Binding-site contacts:
Ligand atom C4 contacts residue LEU73 of chain 1.A at 3.7 Å (hydrophobic).
Ligand atom O2 contacts residue SER60 of chain 1.A at 2.8 Å (h-bond).
Ligand atom C5 contacts residue LEU73 of chain 1.A at 4.4 Å (hydrophobic).
Ligand atom C5 contacts residue PHE71 of chain 1.A at 3.7 Å (hydrophobic).
Ligand atom C6 contacts residue SER60 of chain 1.A at 4.2 Å.
Ligand atom C6 contacts residue LEU73 of chain 1.A at 3.9 Å (hydrophobic).
Ligand atom C3 contacts residue GLY58 of chain 1.A at 3.9 Å.
Ligand atom C1 contacts residue ARG131 of chain 1.C at 3.7 Å.
Ligand atom C1 contacts residue SER60 of chain 1.A at 1.4 Å.
Ligand atom C4 contacts residue SER60 of chain 1.A at 3.4 Å.
Ligand atom O4 contacts residue SER60 of chain 1.A at 4.4 Å.
Ligand atom C2 contacts residue SER60 of chain 1.A at 2.4 Å.
Ligand atom O4 contacts residue LEU73 of chain 1.A at 3.9 Å.
Ligand atom O3 contacts residue SER60 of chain 1.A at 4.2 Å.
Ligand atom C5 contacts residue GLY59 of chain 1.A at 4.2 Å.
Ligand atom C5 contacts residue SER60 of chain 1.A at 2.8 Å.
Ligand atom C6 contacts residue CYS72 of chain 1.A at 3.2 Å (hydrophobic).
Ligand atom C3 contacts residue SER60 of chain 1.A at 2.9 Å.
Ligand atom C5 contacts residue GLY58 of chain 1.A at 3.9 Å.
Ligand atom C6 contacts residue PHE71 of chain 1.A at 3.4 Å (hydrophobic).
Ligand atom C4 contacts residue GLY58 of chain 1.A at 3.8 Å.
Ligand atom C6 contacts residue PHE140 of chain 1.C at 3.9 Å (hydrophobic).
Ligand atom O5 contacts residue ARG131 of chain 1.C at 3.6 Å (salt-bridge).
Ligand atom O5 contacts residue SER60 of chain 1.A at 2.3 Å (h-bond).
Ligand atom O5 contacts residue PHE71 of chain 1.A at 4.2 Å.

Sequence of chain 1.C:
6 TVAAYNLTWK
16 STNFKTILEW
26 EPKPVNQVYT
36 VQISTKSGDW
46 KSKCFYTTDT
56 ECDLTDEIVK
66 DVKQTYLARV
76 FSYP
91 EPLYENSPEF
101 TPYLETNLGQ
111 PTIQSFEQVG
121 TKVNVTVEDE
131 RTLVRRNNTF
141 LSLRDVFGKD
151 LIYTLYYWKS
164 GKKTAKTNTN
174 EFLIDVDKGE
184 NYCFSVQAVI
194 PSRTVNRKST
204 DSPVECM

Sequence of chain 1.A:
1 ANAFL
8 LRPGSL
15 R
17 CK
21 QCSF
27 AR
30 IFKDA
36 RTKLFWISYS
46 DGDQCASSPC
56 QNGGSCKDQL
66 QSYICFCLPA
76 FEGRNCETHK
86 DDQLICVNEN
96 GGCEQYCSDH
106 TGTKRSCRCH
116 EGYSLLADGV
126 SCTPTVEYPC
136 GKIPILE

A protein and the small-molecule ligand that binds it are described below.
Small molecule (SMILES): C[C@@H]1O[C@@H](O)[C@@H](O)[C@H](O)[C@@H]1O